Binding-site contacts:
Ligand atom O5 contacts residue ASN113 of chain 1.A at 3.2 Å.
Ligand atom O7 contacts residue ASN125 of chain 1.A at 3.5 Å (h-bond).
Ligand atom C6 contacts residue ASN113 of chain 1.A at 3.8 Å.
Ligand atom N2 contacts residue ASN125 of chain 1.A at 2.9 Å (h-bond).
Ligand atom C8 contacts residue ASN125 of chain 1.A at 4.5 Å.
Ligand atom O6 contacts residue GLU40 of chain 1.A at 3.0 Å (salt-bridge).
Ligand atom O3 contacts residue LYS115 of chain 1.A at 3.8 Å.
Ligand atom C3 contacts residue ASN125 of chain 1.A at 3.8 Å.
Ligand atom O6 contacts residue SER127 of chain 1.A at 4.2 Å.
Ligand atom C1 contacts residue ASN125 of chain 1.A at 1.4 Å.
Ligand atom C5 contacts residue ASN113 of chain 1.A at 4.2 Å.
Ligand atom C5 contacts residue ASN125 of chain 1.A at 3.7 Å.
Ligand atom C6 contacts residue GLU40 of chain 1.A at 3.7 Å.
Ligand atom C1 contacts residue ASN113 of chain 1.A at 4.0 Å.
Ligand atom O6 contacts residue ASN113 of chain 1.A at 3.7 Å.
Ligand atom C4 contacts residue ASN125 of chain 1.A at 4.2 Å.
Ligand atom O6 contacts residue HIS42 of chain 1.A at 4.2 Å.
Ligand atom C3 contacts residue LYS115 of chain 1.A at 4.5 Å.
Ligand atom C2 contacts residue ASN125 of chain 1.A at 2.5 Å.
Ligand atom C2 contacts residue LYS115 of chain 1.A at 4.4 Å.
Ligand atom O5 contacts residue ASN125 of chain 1.A at 2.4 Å (h-bond).
Ligand atom C7 contacts residue ASN125 of chain 1.A at 3.4 Å.

This small molecule binds to this protein.
Small molecule (SMILES): CC(=O)N[C@@H]1[C@@H](O)[C@H](O)[C@@H](CO)O[C@H]1O

Sequence of chain 1.A:
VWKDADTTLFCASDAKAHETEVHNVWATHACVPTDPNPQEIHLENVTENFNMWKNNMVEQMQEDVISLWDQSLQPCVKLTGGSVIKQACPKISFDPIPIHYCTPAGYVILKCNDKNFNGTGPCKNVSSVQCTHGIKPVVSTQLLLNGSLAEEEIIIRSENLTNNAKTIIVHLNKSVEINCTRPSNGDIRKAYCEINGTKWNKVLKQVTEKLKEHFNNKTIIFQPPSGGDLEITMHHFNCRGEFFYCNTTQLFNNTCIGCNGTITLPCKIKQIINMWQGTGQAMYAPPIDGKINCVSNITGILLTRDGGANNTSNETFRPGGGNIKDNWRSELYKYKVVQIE